Binding-site contacts:
Ligand atom C4 contacts residue GLU35 of chain 1.B at 3.3 Å.
Ligand atom O6 contacts residue ASN37 of chain 1.B at 3.8 Å.
Ligand atom C1 contacts residue GLU35 of chain 1.B at 3.5 Å.
Ligand atom O4 contacts residue GLU35 of chain 1.B at 3.5 Å (salt-bridge).
Ligand atom C3 contacts residue GLU35 of chain 1.B at 4.0 Å.
Ligand atom C7 contacts residue ASN36 of chain 1.B at 4.1 Å.
Ligand atom C5 contacts residue ASN54 of chain 1.B at 3.3 Å.
Ligand atom C1 contacts residue ASN54 of chain 1.B at 1.5 Å.
Ligand atom O6 contacts residue GLU35 of chain 1.B at 4.4 Å.
Ligand atom C2 contacts residue ASN54 of chain 1.B at 2.7 Å.
Ligand atom O5 contacts residue GLU35 of chain 1.B at 3.6 Å.
Ligand atom O7 contacts residue ASN36 of chain 1.B at 3.4 Å.
Ligand atom C3 contacts residue ASN54 of chain 1.B at 3.6 Å.
Ligand atom N2 contacts residue ASN54 of chain 1.B at 2.9 Å (h-bond).
Ligand atom C1 contacts residue ASN37 of chain 1.B at 4.2 Å.
Ligand atom O7 contacts residue GLU35 of chain 1.B at 3.9 Å.
Ligand atom C2 contacts residue GLU35 of chain 1.B at 3.7 Å.
Ligand atom C7 contacts residue ASN54 of chain 1.B at 3.7 Å.
Ligand atom O7 contacts residue ASN54 of chain 1.B at 4.5 Å.
Ligand atom O3 contacts residue GLU35 of chain 1.B at 3.5 Å (salt-bridge).
Ligand atom C7 contacts residue GLU35 of chain 1.B at 4.5 Å.
Ligand atom O5 contacts residue ASN37 of chain 1.B at 3.5 Å (h-bond).
Ligand atom C5 contacts residue GLU35 of chain 1.B at 4.5 Å.
Ligand atom O5 contacts residue ASN54 of chain 1.B at 2.4 Å (h-bond).
Ligand atom C8 contacts residue ASN54 of chain 1.B at 4.3 Å.
Ligand atom C4 contacts residue ASN54 of chain 1.B at 4.1 Å.

A small-molecule ligand and the protein it binds are described below.
Small molecule (SMILES): CC(=O)N[C@@H]1[C@@H](O)[C@H](O)[C@@H](CO)O[C@H]1O

Sequence of chain 1.B:
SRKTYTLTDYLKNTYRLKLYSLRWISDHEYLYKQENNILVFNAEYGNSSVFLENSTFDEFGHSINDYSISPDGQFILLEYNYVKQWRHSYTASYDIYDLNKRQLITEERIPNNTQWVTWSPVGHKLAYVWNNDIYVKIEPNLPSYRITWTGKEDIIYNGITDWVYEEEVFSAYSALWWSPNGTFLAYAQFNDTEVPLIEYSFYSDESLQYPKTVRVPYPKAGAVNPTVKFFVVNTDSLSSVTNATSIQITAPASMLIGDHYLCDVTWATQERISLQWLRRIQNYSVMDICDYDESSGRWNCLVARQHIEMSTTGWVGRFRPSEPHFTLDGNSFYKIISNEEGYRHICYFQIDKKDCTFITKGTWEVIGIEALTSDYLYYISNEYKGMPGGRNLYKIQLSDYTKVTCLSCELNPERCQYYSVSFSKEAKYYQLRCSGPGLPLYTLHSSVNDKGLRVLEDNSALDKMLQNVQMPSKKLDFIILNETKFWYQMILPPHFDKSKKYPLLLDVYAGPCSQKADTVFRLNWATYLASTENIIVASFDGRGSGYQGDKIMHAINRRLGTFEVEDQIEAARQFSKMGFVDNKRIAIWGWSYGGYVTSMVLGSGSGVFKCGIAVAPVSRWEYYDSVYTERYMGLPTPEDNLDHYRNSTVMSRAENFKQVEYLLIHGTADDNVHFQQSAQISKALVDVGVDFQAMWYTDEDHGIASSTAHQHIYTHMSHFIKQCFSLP